Binding-site contacts:
Ligand atom O1B contacts residue LYS268 of chain 1.M at 4.0 Å.
Ligand atom C5 contacts residue LYS264 of chain 1.M at 4.2 Å.
Ligand atom O4 contacts residue TRP45 of chain 1.M at 3.5 Å.
Ligand atom N5 contacts residue ASP51 of chain 1.M at 2.7 Å (salt-bridge).
Ligand atom C11 contacts residue TYR50 of chain 1.M at 3.6 Å (hydrophobic).
Ligand atom O1B contacts residue SER266 of chain 1.M at 2.6 Å (h-bond).
Ligand atom O1A contacts residue SER266 of chain 1.M at 3.6 Å (h-bond).
Ligand atom C1 contacts residue SER266 of chain 1.M at 3.5 Å.
Ligand atom O1B contacts residue LYS264 of chain 1.M at 4.4 Å.
Ligand atom C5 contacts residue ASP51 of chain 1.M at 3.5 Å.
Ligand atom C11 contacts residue LYS264 of chain 1.M at 4.0 Å.
Ligand atom C6 contacts residue ASP51 of chain 1.M at 3.6 Å.
Ligand atom C10 contacts residue TRP45 of chain 1.M at 3.8 Å (hydrophobic).
Ligand atom C3 contacts residue ASP114 of chain 1.M at 3.9 Å.
Ligand atom O1A contacts residue LYS268 of chain 1.M at 3.2 Å.
Ligand atom O9 contacts residue LYS268 of chain 1.M at 3.3 Å (salt-bridge).
Ligand atom O10 contacts residue TRP45 of chain 1.M at 3.3 Å (h-bond).
Ligand atom C4 contacts residue ASP51 of chain 1.M at 3.8 Å.
Ligand atom N5 contacts residue LYS264 of chain 1.M at 3.6 Å.
Ligand atom C8 contacts residue LYS268 of chain 1.M at 4.2 Å.
Ligand atom C9 contacts residue LYS268 of chain 1.M at 4.3 Å.
Ligand atom C11 contacts residue ASP51 of chain 1.M at 3.7 Å.
Ligand atom O1B contacts residue ASP114 of chain 1.M at 4.3 Å.
Ligand atom C10 contacts residue ASP51 of chain 1.M at 3.6 Å.
Ligand atom C7 contacts residue ASP51 of chain 1.M at 4.4 Å.
Ligand atom C1 contacts residue LYS268 of chain 1.M at 3.9 Å.
Ligand atom C11 contacts residue TRP45 of chain 1.M at 4.1 Å (hydrophobic).
Ligand atom O4 contacts residue LYS264 of chain 1.M at 3.0 Å (salt-bridge).
Ligand atom C4 contacts residue LYS264 of chain 1.M at 3.6 Å.
Ligand atom C10 contacts residue LYS264 of chain 1.M at 4.0 Å.

Sequence of chain 1.M:
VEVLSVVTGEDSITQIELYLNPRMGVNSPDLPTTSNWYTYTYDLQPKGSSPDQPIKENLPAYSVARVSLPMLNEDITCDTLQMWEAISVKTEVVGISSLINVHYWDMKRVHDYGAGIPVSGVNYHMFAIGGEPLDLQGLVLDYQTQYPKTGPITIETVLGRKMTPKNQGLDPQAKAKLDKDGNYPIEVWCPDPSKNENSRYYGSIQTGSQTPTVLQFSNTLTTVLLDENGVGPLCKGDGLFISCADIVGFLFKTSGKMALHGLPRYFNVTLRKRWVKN

This small molecule binds to this protein.
Small molecule (SMILES): CC(=O)N[C@H]1[C@H]([C@H](O)[C@H](O)CO)O[C@@](O[C@@H]2[C@@H](O)[C@H](O)O[C@H](CO)[C@@H]2O)(C(=O)O)C[C@@H]1O